Binding-site contacts:
Ligand atom C12 contacts residue ARG330 of chain 1.C at 3.8 Å.
Ligand atom N1 contacts residue TRP167 of chain 1.B at 3.8 Å.
Ligand atom C6 contacts residue ARG330 of chain 1.C at 4.0 Å.
Ligand atom C10 contacts residue ILE39 of chain 1.B at 4.2 Å (hydrophobic).
Ligand atom C2 contacts residue TRP167 of chain 1.B at 3.8 Å (hydrophobic).
Ligand atom C7 contacts residue TRP167 of chain 1.B at 3.6 Å (hydrophobic).
Ligand atom S1 contacts residue PHE129 of chain 1.B at 4.1 Å.
Ligand atom C6 contacts residue TRP167 of chain 1.B at 3.5 Å (hydrophobic).
Ligand atom CL1 contacts residue GLN327 of chain 1.C at 3.8 Å.
Ligand atom C9 contacts residue GLN327 of chain 1.C at 3.8 Å.
Ligand atom C14 contacts residue GLU174 of chain 1.B at 3.5 Å.
Ligand atom C15 contacts residue ILE39 of chain 1.B at 3.8 Å (hydrophobic).
Ligand atom CL1 contacts residue LEU319 of chain 1.C at 3.3 Å.
Ligand atom C8 contacts residue LEU69 of chain 1.B at 3.5 Å (hydrophobic).
Ligand atom C12 contacts residue GLU174 of chain 1.B at 3.4 Å.
Ligand atom C17 contacts residue TRP167 of chain 1.B at 3.5 Å (hydrophobic).
Ligand atom C12 contacts residue GLN327 of chain 1.C at 3.8 Å.
Ligand atom C17 contacts residue GLU174 of chain 1.B at 4.0 Å.
Ligand atom C1 contacts residue TRP167 of chain 1.B at 3.9 Å (hydrophobic).
Ligand atom C9 contacts residue THR323 of chain 1.C at 4.0 Å.
Ligand atom C5 contacts residue TRP167 of chain 1.B at 3.5 Å (hydrophobic).
Ligand atom C2 contacts residue ARG330 of chain 1.C at 3.7 Å.
Ligand atom C3 contacts residue GLN327 of chain 1.C at 3.9 Å.
Ligand atom C11 contacts residue ILE39 of chain 1.B at 3.7 Å (hydrophobic).
Ligand atom C13 contacts residue GLU174 of chain 1.B at 3.8 Å.
Ligand atom C9 contacts residue LEU69 of chain 1.B at 3.3 Å (hydrophobic).
Ligand atom C3 contacts residue LEU69 of chain 1.B at 4.2 Å (hydrophobic).
Ligand atom S1 contacts residue ARG330 of chain 1.C at 3.5 Å.
Ligand atom C10 contacts residue LEU69 of chain 1.B at 3.8 Å (hydrophobic).
Ligand atom C10 contacts residue GLN327 of chain 1.C at 3.6 Å.
Ligand atom CL1 contacts residue THR323 of chain 1.C at 3.7 Å.
Ligand atom C3 contacts residue ARG330 of chain 1.C at 3.9 Å.
Ligand atom C8 contacts residue GLN327 of chain 1.C at 4.0 Å.
Ligand atom CL1 contacts residue ILE39 of chain 1.B at 4.1 Å.
Ligand atom C4 contacts residue GLN327 of chain 1.C at 3.6 Å.
Ligand atom C1 contacts residue ARG330 of chain 1.C at 4.1 Å.
Ligand atom C11 contacts residue GLN327 of chain 1.C at 3.5 Å.
Ligand atom C7 contacts residue ARG330 of chain 1.C at 3.8 Å.
Ligand atom C9 contacts residue ALA326 of chain 1.C at 4.0 Å (hydrophobic).
Ligand atom C16 contacts residue GLU174 of chain 1.B at 4.1 Å.

Sequence of chain 1.C:
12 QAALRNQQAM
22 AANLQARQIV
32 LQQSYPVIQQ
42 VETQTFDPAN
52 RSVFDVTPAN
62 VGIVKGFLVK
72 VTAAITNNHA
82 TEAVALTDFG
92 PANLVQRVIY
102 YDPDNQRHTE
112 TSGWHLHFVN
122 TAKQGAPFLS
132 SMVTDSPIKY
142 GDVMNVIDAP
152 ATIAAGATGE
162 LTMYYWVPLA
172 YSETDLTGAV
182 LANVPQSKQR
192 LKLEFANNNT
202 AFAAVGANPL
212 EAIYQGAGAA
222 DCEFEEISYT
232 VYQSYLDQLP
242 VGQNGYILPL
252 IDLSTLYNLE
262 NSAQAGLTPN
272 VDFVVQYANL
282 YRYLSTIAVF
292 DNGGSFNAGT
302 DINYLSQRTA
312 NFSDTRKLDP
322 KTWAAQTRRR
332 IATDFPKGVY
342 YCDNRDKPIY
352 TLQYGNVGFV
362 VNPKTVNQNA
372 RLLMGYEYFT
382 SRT

Sequence of chain 1.B:
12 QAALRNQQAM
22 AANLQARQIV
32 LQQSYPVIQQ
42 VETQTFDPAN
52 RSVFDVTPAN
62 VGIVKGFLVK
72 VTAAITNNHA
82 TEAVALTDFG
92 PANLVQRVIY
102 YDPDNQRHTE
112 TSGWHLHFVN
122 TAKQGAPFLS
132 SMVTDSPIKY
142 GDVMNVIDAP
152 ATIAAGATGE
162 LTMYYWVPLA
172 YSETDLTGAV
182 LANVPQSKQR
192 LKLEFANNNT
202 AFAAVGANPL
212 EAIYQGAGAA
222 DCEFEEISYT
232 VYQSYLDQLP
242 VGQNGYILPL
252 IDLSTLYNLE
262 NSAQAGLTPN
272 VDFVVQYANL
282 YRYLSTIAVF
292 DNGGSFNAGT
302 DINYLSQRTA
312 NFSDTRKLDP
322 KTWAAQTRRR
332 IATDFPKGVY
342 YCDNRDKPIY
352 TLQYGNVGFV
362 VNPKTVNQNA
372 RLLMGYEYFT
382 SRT

The small molecule below binds the protein below.
Small molecule (SMILES): CN(C)CCCN1c2ccccc2Sc2ccc(Cl)cc21